Binding-site contacts:
Ligand atom C5 contacts residue GLY107 of chain 1.A at 3.6 Å.
Ligand atom C20 contacts residue VAL70 of chain 1.A at 3.4 Å (hydrophobic).
Ligand atom C17 contacts residue ASN68 of chain 1.A at 3.9 Å.
Ligand atom C1 contacts residue ALA73 of chain 1.A at 3.6 Å (hydrophobic).
Ligand atom C9 contacts residue SER108 of chain 1.A at 3.5 Å.
Ligand atom N21 contacts residue VAL110 of chain 1.A at 3.5 Å.
Ligand atom C15 contacts residue ASN68 of chain 1.A at 3.4 Å.
Ligand atom C16 contacts residue ASN68 of chain 1.A at 3.3 Å.
Ligand atom C20 contacts residue PRO109 of chain 1.A at 3.7 Å (hydrophobic).
Ligand atom C1 contacts residue THR67 of chain 1.A at 3.5 Å.
Ligand atom C5 contacts residue SER108 of chain 1.A at 3.7 Å.
Ligand atom C8 contacts residue PRO109 of chain 1.A at 3.9 Å (hydrophobic).
Ligand atom C3 contacts residue SER108 of chain 1.A at 3.5 Å.
Ligand atom C3 contacts residue MET105 of chain 1.A at 3.6 Å (hydrophobic).
Ligand atom C11 contacts residue THR67 of chain 1.A at 3.4 Å.
Ligand atom N21 contacts residue PRO109 of chain 1.A at 3.9 Å.
Ligand atom C4 contacts residue LYS104 of chain 1.A at 3.3 Å.
Ligand atom C11 contacts residue ASN68 of chain 1.A at 3.7 Å.
Ligand atom C17 contacts residue VAL70 of chain 1.A at 3.8 Å (hydrophobic).
Ligand atom C5 contacts residue LYS104 of chain 1.A at 3.9 Å.
Ligand atom N21 contacts residue VAL70 of chain 1.A at 3.5 Å.
Ligand atom C4 contacts residue GLY107 of chain 1.A at 3.9 Å.
Ligand atom C6 contacts residue PRO109 of chain 1.A at 4.0 Å (hydrophobic).
Ligand atom C4 contacts residue SER108 of chain 1.A at 3.5 Å.
Ligand atom O10 contacts residue VAL110 of chain 1.A at 3.9 Å.
Ligand atom C6 contacts residue SER108 of chain 1.A at 4.0 Å.
Ligand atom C4 contacts residue MET105 of chain 1.A at 4.0 Å (hydrophobic).
Ligand atom C6 contacts residue GLY107 of chain 1.A at 3.8 Å.
Ligand atom N2 contacts residue THR67 of chain 1.A at 3.7 Å.
Ligand atom O10 contacts residue ALA73 of chain 1.A at 4.0 Å.
Ligand atom C8 contacts residue SER108 of chain 1.A at 3.6 Å.
Ligand atom C19 contacts residue PRO109 of chain 1.A at 3.6 Å (hydrophobic).
Ligand atom C7 contacts residue SER108 of chain 1.A at 4.0 Å.
Ligand atom O10 contacts residue SER108 of chain 1.A at 2.6 Å (h-bond).
Ligand atom O14 contacts residue PRO109 of chain 1.A at 3.3 Å.
Ligand atom C12 contacts residue ASN68 of chain 1.A at 3.9 Å.
Ligand atom C18 contacts residue VAL70 of chain 1.A at 3.7 Å (hydrophobic).
Ligand atom C1 contacts residue ASN68 of chain 1.A at 4.0 Å.
Ligand atom C7 contacts residue PRO109 of chain 1.A at 3.5 Å (hydrophobic).
Ligand atom C20 contacts residue VAL110 of chain 1.A at 3.7 Å (hydrophobic).

This small molecule binds to this protein.
Small molecule (SMILES): CN1C[C@@H](c2cccc(C#N)c2)Oc2ccccc2C1=O

Sequence of chain 1.A:
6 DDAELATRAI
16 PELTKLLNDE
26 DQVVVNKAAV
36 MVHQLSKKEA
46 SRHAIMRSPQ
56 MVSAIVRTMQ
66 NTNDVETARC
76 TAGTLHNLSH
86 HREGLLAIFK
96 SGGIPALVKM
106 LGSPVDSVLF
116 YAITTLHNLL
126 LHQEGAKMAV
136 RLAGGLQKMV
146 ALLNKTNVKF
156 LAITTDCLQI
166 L